Sequence of chain 1.Q:
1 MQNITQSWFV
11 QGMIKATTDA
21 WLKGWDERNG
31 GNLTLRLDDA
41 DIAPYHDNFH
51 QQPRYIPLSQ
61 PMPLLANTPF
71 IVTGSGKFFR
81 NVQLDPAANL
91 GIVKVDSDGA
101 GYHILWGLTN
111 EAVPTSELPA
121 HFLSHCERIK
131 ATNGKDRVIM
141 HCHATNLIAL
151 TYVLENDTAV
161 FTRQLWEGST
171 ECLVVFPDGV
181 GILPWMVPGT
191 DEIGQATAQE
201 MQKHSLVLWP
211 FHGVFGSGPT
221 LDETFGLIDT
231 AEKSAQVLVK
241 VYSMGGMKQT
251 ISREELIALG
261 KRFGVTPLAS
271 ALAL

The protein below binds the small molecule below.
Small molecule (SMILES): O=C(COP(=O)(O)O)NO

Binding-site contacts:
Ligand atom C2 contacts residue ASN29 of chain 1.Q at 3.4 Å.
Ligand atom O2P contacts residue SER116 of chain 1.Q at 4.0 Å.
Ligand atom O2P contacts residue ASN32 of chain 1.Q at 2.7 Å (h-bond).
Ligand atom P contacts residue ASN29 of chain 1.Q at 3.8 Å.
Ligand atom O1P contacts residue SER116 of chain 1.Q at 3.7 Å.
Ligand atom O1 contacts residue ZN1 of chain 1.AB at 2.1 Å.
Ligand atom O1 contacts residue ASN32 of chain 1.Q at 3.8 Å.
Ligand atom N2 contacts residue ASN32 of chain 1.Q at 3.7 Å.
Ligand atom O2 contacts residue ZN1 of chain 1.AB at 2.2 Å.
Ligand atom O3P contacts residue GLY74 of chain 1.Q at 3.9 Å.
Ligand atom O4P contacts residue GLY76 of chain 1.Q at 3.6 Å.
Ligand atom O2P contacts residue THR115 of chain 1.Q at 2.3 Å (h-bond).
Ligand atom O4P contacts residue SER116 of chain 1.Q at 2.8 Å (h-bond).
Ligand atom O1 contacts residue GLY31 of chain 1.Q at 2.8 Å (h-bond).
Ligand atom O3P contacts residue SER75 of chain 1.Q at 4.0 Å.
Ligand atom P contacts residue THR115 of chain 1.Q at 3.7 Å.
Ligand atom C1 contacts residue HIS141 of chain 1.Q at 3.9 Å.
Ligand atom P contacts residue ASN32 of chain 1.Q at 3.7 Å.
Ligand atom P contacts residue GLY76 of chain 1.Q at 3.9 Å.
Ligand atom O4P contacts residue THR115 of chain 1.Q at 3.7 Å.
Ligand atom N2 contacts residue GLU117 of chain 1.Q at 3.0 Å (salt-bridge).
Ligand atom C1 contacts residue ASN32 of chain 1.Q at 3.4 Å.
Ligand atom O2 contacts residue HIS212 of chain 1.Q at 3.0 Å (h-bond).
Ligand atom C1 contacts residue GLY31 of chain 1.Q at 3.8 Å.
Ligand atom O4P contacts residue SER75 of chain 1.Q at 3.3 Å (h-bond).
Ligand atom O1 contacts residue HIS141 of chain 1.Q at 3.2 Å (h-bond).
Ligand atom O2P contacts residue GLY31 of chain 1.Q at 3.6 Å (h-bond).
Ligand atom O3P contacts residue ASN29 of chain 1.Q at 2.8 Å (h-bond).
Ligand atom O2 contacts residue GLU117 of chain 1.Q at 2.5 Å (salt-bridge).
Ligand atom O1 contacts residue HIS143 of chain 1.Q at 3.1 Å (h-bond).
Ligand atom O1P contacts residue ASN29 of chain 1.Q at 3.9 Å.
Ligand atom C2 contacts residue ASN32 of chain 1.Q at 3.6 Å.
Ligand atom O1 contacts residue GLY30 of chain 1.Q at 3.6 Å.
Ligand atom O3P contacts residue GLY76 of chain 1.Q at 3.0 Å (h-bond).
Ligand atom N2 contacts residue HIS141 of chain 1.Q at 3.9 Å.
Ligand atom N2 contacts residue ZN1 of chain 1.AB at 2.8 Å.
Ligand atom C1 contacts residue ZN1 of chain 1.AB at 2.7 Å.
Ligand atom O1P contacts residue ASN32 of chain 1.Q at 3.3 Å (h-bond).
Ligand atom N2 contacts residue HIS212 of chain 1.Q at 4.0 Å.
Ligand atom O2 contacts residue HIS141 of chain 1.Q at 3.1 Å (h-bond).